This small molecule binds to this protein.
Small molecule (SMILES): C=C(NC(=O)c1csc(-c2nc3c(cc2O)-c2nc(cs2)C(=O)N[C@@H]([C@@H](C)O)C(=O)N/C(=C\C)c2nc(cs2)C(=O)N[C@@H](C[C@H](O)C(=O)O)c2nc(cs2)C(=O)N[C@@H](CS)c2nc-3cs2)n1)C(N)=O

Binding-site contacts:
Ligand atom CB contacts residue PRO25 of chain 1.K at 3.5 Å (hydrophobic).
Ligand atom CA contacts residue PRO25 of chain 1.K at 3.8 Å (hydrophobic).
Ligand atom O contacts residue ALA20 of chain 1.K at 3.3 Å (h-bond).
Ligand atom CG2 contacts residue NO11 of chain 1.GA at 4.1 Å.
Ligand atom SG contacts residue PRO21 of chain 1.K at 3.2 Å.
Ligand atom C contacts residue PRO25 of chain 1.K at 3.5 Å (hydrophobic).
Ligand atom N contacts residue PRO25 of chain 1.K at 3.8 Å.
Ligand atom SG contacts residue ALA26 of chain 1.K at 3.5 Å (h-bond).
Ligand atom N contacts residue NO11 of chain 1.GA at 3.2 Å (h-bond).
Ligand atom CD contacts residue NO11 of chain 1.GA at 2.4 Å.
Ligand atom CA contacts residue PRO21 of chain 1.K at 3.8 Å (hydrophobic).
Ligand atom C contacts residue ALA20 of chain 1.K at 4.0 Å (hydrophobic).
Ligand atom CA contacts residue NO11 of chain 1.GA at 3.7 Å.
Ligand atom O contacts residue NO11 of chain 1.GA at 3.3 Å (h-bond).
Ligand atom O contacts residue PRO21 of chain 1.K at 4.0 Å.
Ligand atom C contacts residue GLN29 of chain 1.K at 3.7 Å.
Ligand atom CB contacts residue NO11 of chain 1.GA at 3.8 Å.
Ligand atom CB contacts residue NO11 of chain 1.GA at 3.6 Å.
Ligand atom SG contacts residue NO11 of chain 1.GA at 1.9 Å.
Ligand atom N contacts residue GLN29 of chain 1.K at 4.1 Å.
Ligand atom O contacts residue GLN29 of chain 1.K at 4.0 Å.
Ligand atom CA contacts residue NO11 of chain 1.GA at 4.0 Å.
Ligand atom C contacts residue PRO21 of chain 1.K at 4.0 Å (hydrophobic).
Ligand atom O contacts residue TYR30 of chain 1.K at 4.0 Å.
Ligand atom CB contacts residue GLN29 of chain 1.K at 3.6 Å.
Ligand atom N contacts residue NO11 of chain 1.GA at 4.1 Å.
Ligand atom OE2 contacts residue NO11 of chain 1.GA at 2.6 Å.
Ligand atom CB contacts residue ALA20 of chain 1.K at 3.5 Å (hydrophobic).
Ligand atom C contacts residue GLN29 of chain 1.K at 3.9 Å.
Ligand atom SG contacts residue GLN29 of chain 1.K at 3.7 Å.
Ligand atom CA contacts residue GLN29 of chain 1.K at 3.8 Å.
Ligand atom CB contacts residue PRO21 of chain 1.K at 3.2 Å (hydrophobic).
Ligand atom CG contacts residue NO11 of chain 1.GA at 3.9 Å.
Ligand atom OE1 contacts residue NO11 of chain 1.GA at 1.6 Å.
Ligand atom CA contacts residue PRO25 of chain 1.K at 4.0 Å (hydrophobic).
Ligand atom CB contacts residue ALA26 of chain 1.K at 3.9 Å (hydrophobic).
Ligand atom SG contacts residue PRO25 of chain 1.K at 2.8 Å (h-bond).
Ligand atom CB contacts residue NO11 of chain 1.GA at 2.8 Å.
Ligand atom C contacts residue NO11 of chain 1.GA at 3.7 Å.
Ligand atom O contacts residue PRO25 of chain 1.K at 3.9 Å.

Sequence of chain 1.K:
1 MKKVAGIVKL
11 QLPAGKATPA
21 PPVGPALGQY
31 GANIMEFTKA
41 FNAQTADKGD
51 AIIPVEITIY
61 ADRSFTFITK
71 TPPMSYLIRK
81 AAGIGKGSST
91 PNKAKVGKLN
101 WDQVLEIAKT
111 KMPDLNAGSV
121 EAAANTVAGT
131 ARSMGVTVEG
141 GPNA